Sequence of chain 1.V:
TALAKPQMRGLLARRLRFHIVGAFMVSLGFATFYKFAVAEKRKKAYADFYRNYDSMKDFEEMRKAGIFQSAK

Sequence of chain 1.O:
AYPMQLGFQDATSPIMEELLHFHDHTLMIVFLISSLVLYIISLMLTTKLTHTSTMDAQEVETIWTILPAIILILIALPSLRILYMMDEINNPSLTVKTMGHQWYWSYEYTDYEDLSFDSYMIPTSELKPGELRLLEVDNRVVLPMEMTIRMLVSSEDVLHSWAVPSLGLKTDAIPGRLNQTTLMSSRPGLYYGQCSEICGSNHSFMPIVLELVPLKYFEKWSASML

This small molecule binds to this protein.
Small molecule (SMILES): CCCCCCCCCCO[C@@H]1O[C@H](CO)[C@@H](O[C@H]2O[C@H](CO)[C@@H](O)[C@H](O)[C@H]2O)[C@H](O)[C@H]1O

Binding-site contacts:
Ligand atom C19 contacts residue ILE30 of chain 1.O at 4.5 Å (hydrophobic).
Ligand atom C28 contacts residue ILE72 of chain 1.O at 4.2 Å (hydrophobic).
Ligand atom C31 contacts residue LEU33 of chain 1.O at 4.2 Å (hydrophobic).
Ligand atom C22 contacts residue ILE30 of chain 1.O at 4.1 Å (hydrophobic).
Ligand atom C40 contacts residue PSC1 of chain 1.YD at 3.8 Å.
Ligand atom C37 contacts residue LEU33 of chain 1.O at 4.0 Å (hydrophobic).
Ligand atom C43 contacts residue SER28 of chain 1.V at 4.2 Å.
Ligand atom C34 contacts residue ILE72 of chain 1.O at 3.9 Å (hydrophobic).
Ligand atom C19 contacts residue HIS26 of chain 1.O at 4.0 Å.
Ligand atom C40 contacts residue ILE72 of chain 1.O at 4.2 Å (hydrophobic).
Ligand atom C31 contacts residue ILE30 of chain 1.O at 4.0 Å (hydrophobic).
Ligand atom C43 contacts residue LEU37 of chain 1.O at 3.9 Å (hydrophobic).
Ligand atom C19 contacts residue MET29 of chain 1.O at 3.9 Å (hydrophobic).
Ligand atom C43 contacts residue ILE34 of chain 1.O at 4.5 Å (hydrophobic).
Ligand atom C25 contacts residue MET29 of chain 1.O at 4.1 Å (hydrophobic).
Ligand atom C25 contacts residue ILE30 of chain 1.O at 3.9 Å (hydrophobic).
Ligand atom C37 contacts residue ILE34 of chain 1.O at 3.7 Å (hydrophobic).
Ligand atom C40 contacts residue ILE34 of chain 1.O at 4.0 Å (hydrophobic).
Ligand atom O16 contacts residue HIS26 of chain 1.O at 3.6 Å.
Ligand atom C28 contacts residue ILE30 of chain 1.O at 3.9 Å (hydrophobic).
Ligand atom C43 contacts residue LEU33 of chain 1.O at 4.0 Å (hydrophobic).
Ligand atom C18 contacts residue HIS26 of chain 1.O at 3.8 Å.
Ligand atom C22 contacts residue LEU75 of chain 1.O at 3.9 Å (hydrophobic).
Ligand atom C37 contacts residue ILE72 of chain 1.O at 3.9 Å (hydrophobic).
Ligand atom C18 contacts residue LEU75 of chain 1.O at 4.2 Å (hydrophobic).